Binding-site contacts:
Ligand atom O7 contacts residue ASN119 of chain 1.C at 3.0 Å (h-bond).
Ligand atom C8 contacts residue ASP118 of chain 1.C at 4.0 Å.
Ligand atom C7 contacts residue GLU116 of chain 1.C at 3.9 Å.
Ligand atom C3 contacts residue ASN119 of chain 1.C at 3.8 Å.
Ligand atom O7 contacts residue ASP118 of chain 1.C at 3.5 Å (salt-bridge).
Ligand atom C8 contacts residue GLU116 of chain 1.C at 3.9 Å.
Ligand atom C8 contacts residue LYS115 of chain 1.C at 4.0 Å.
Ligand atom O5 contacts residue ASN119 of chain 1.C at 2.4 Å (h-bond).
Ligand atom N2 contacts residue ASN119 of chain 1.C at 2.9 Å (h-bond).
Ligand atom C2 contacts residue ASN119 of chain 1.C at 2.5 Å.
Ligand atom C7 contacts residue ASP118 of chain 1.C at 3.3 Å.
Ligand atom C1 contacts residue ASN119 of chain 1.C at 1.4 Å.
Ligand atom C5 contacts residue ASN119 of chain 1.C at 3.6 Å.
Ligand atom C4 contacts residue ASN119 of chain 1.C at 4.2 Å.
Ligand atom O7 contacts residue GLU116 of chain 1.C at 3.3 Å (salt-bridge).
Ligand atom C7 contacts residue ASN119 of chain 1.C at 3.3 Å.
Ligand atom C7 contacts residue LYS115 of chain 1.C at 4.3 Å.
Ligand atom N2 contacts residue ASP118 of chain 1.C at 3.4 Å (salt-bridge).

A protein and the small-molecule ligand that binds it are described below.
Small molecule (SMILES): CC(=O)N[C@H]1[C@H](O[C@H]2[C@H](O)[C@@H](NC(C)=O)CO[C@@H]2CO)O[C@H](CO)[C@@H](O[C@@H]2O[C@H](CO)[C@@H](O)[C@H](O)[C@@H]2O)[C@@H]1O

Sequence of chain 1.C:
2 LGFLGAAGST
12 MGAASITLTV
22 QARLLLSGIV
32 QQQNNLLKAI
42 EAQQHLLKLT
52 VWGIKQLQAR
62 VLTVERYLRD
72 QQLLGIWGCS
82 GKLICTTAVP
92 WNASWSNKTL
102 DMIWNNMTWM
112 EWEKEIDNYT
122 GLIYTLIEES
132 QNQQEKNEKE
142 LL